Binding-site contacts:
Ligand atom PG contacts residue ARG334 of chain 1.A at 3.4 Å.
Ligand atom O3B contacts residue ARG334 of chain 1.A at 2.9 Å (salt-bridge).
Ligand atom O2G contacts residue ARG271 of chain 1.B at 3.4 Å (salt-bridge).
Ligand atom O1A contacts residue GLU180 of chain 1.B at 3.1 Å (salt-bridge).
Ligand atom PG contacts residue MG1 of chain 1.P at 3.1 Å.
Ligand atom O2A contacts residue THR90 of chain 1.A at 3.5 Å (h-bond).
Ligand atom S1G contacts residue MG1 of chain 1.P at 3.4 Å.
Ligand atom C2 contacts residue TYR41 of chain 1.A at 3.3 Å (hydrophobic).
Ligand atom O1A contacts residue THR90 of chain 1.A at 3.4 Å.
Ligand atom N3 contacts residue LEU91 of chain 1.A at 3.5 Å.
Ligand atom O2G contacts residue ARG334 of chain 1.A at 3.5 Å (salt-bridge).
Ligand atom N1 contacts residue ILE43 of chain 1.A at 3.1 Å (h-bond).
Ligand atom O3A contacts residue GLY86 of chain 1.A at 3.4 Å (h-bond).
Ligand atom O3G contacts residue GLU267 of chain 1.B at 3.6 Å.
Ligand atom O2G contacts residue MG1 of chain 1.P at 2.0 Å.
Ligand atom N7 contacts residue GLY86 of chain 1.A at 3.0 Å (h-bond).
Ligand atom N7 contacts residue SER87 of chain 1.A at 3.2 Å.
Ligand atom O3B contacts residue GLY86 of chain 1.A at 3.5 Å (h-bond).
Ligand atom PB contacts residue ARG334 of chain 1.A at 3.3 Å.
Ligand atom O3A contacts residue ARG334 of chain 1.A at 2.8 Å (salt-bridge).
Ligand atom N1 contacts residue VAL42 of chain 1.A at 3.6 Å.
Ligand atom O3G contacts residue ARG334 of chain 1.A at 3.2 Å (salt-bridge).
Ligand atom S1G contacts residue ALA214 of chain 1.A at 3.4 Å.
Ligand atom O3G contacts residue ARG271 of chain 1.B at 3.3 Å (salt-bridge).
Ligand atom N6 contacts residue ILE43 of chain 1.A at 2.9 Å (h-bond).
Ligand atom C8 contacts residue GLY86 of chain 1.A at 3.0 Å.
Ligand atom O2A contacts residue GLY88 of chain 1.A at 3.0 Å.
Ligand atom PB contacts residue MG1 of chain 1.P at 3.4 Å.
Ligand atom C5' contacts residue ARG334 of chain 1.A at 3.6 Å.
Ligand atom O3B contacts residue LYS89 of chain 1.A at 3.6 Å (salt-bridge).
Ligand atom O1B contacts residue LYS89 of chain 1.A at 2.7 Å (salt-bridge).
Ligand atom O2B contacts residue MG1 of chain 1.P at 2.0 Å.
Ligand atom O2B contacts residue THR90 of chain 1.A at 2.6 Å (h-bond).
Ligand atom C8 contacts residue ALA333 of chain 1.A at 3.6 Å (hydrophobic).
Ligand atom S1G contacts residue LYS89 of chain 1.A at 3.4 Å (salt-bridge).
Ligand atom O2A contacts residue LYS89 of chain 1.A at 3.0 Å (salt-bridge).
Ligand atom O2G contacts residue THR90 of chain 1.A at 3.6 Å.
Ligand atom N6 contacts residue VAL42 of chain 1.A at 3.6 Å.
Ligand atom N6 contacts residue SER87 of chain 1.A at 3.2 Å (h-bond).
Ligand atom N7 contacts residue GLY88 of chain 1.A at 3.4 Å (h-bond).

Sequence of chain 1.B:
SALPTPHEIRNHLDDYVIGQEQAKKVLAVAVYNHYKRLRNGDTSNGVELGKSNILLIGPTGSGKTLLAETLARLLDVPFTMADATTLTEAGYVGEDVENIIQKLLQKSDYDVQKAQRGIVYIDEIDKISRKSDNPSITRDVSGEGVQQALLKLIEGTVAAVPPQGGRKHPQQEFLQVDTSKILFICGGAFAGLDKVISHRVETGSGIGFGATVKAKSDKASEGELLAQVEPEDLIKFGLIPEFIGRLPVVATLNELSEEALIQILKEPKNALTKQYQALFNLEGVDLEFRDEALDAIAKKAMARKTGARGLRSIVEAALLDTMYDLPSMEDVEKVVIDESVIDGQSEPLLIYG

Sequence of chain 1.A:
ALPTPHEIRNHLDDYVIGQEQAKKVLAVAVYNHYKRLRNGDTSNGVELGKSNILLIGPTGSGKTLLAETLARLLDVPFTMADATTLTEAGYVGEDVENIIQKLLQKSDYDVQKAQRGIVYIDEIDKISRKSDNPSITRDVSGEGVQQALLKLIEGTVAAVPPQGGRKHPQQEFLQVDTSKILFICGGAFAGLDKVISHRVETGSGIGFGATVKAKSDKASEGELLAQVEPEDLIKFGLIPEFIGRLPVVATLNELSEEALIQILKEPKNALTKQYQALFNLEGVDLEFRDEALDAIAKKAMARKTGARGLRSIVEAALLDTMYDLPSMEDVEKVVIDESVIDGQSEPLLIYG

A protein and the small-molecule ligand that binds it are described below.
Small molecule (SMILES): Nc1ncnc2c1ncn2[C@@H]1O[C@H](COP(=O)(O)OP(=O)(O)OP(O)(O)=S)[C@@H](O)[C@H]1O